The protein below binds the small molecule below.
Small molecule (SMILES): O=C(O)C(=O)C[C@@H](O)[C@H](O)COP(=O)(O)O

Sequence of chain 3.A:
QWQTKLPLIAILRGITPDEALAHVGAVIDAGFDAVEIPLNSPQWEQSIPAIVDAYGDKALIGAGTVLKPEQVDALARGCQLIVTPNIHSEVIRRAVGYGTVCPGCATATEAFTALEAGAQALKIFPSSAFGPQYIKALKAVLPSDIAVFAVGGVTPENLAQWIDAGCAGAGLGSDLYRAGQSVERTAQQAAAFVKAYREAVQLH

Binding-site contacts:
Ligand atom OAA contacts residue PRO87 of chain 3.A at 3.4 Å (h-bond).
Ligand atom OAG contacts residue SER177 of chain 3.A at 2.9 Å (h-bond).
Ligand atom OAH contacts residue GLY156 of chain 3.A at 3.6 Å.
Ligand atom CAL contacts residue ARG14 of chain 3.A at 3.7 Å.
Ligand atom CAO contacts residue LYS126 of chain 3.A at 3.6 Å.
Ligand atom OAE contacts residue ARG14 of chain 3.A at 2.8 Å (salt-bridge).
Ligand atom CAJ contacts residue LYS126 of chain 3.A at 2.5 Å.
Ligand atom CAM contacts residue THR86 of chain 3.A at 3.8 Å.
Ligand atom OAC contacts residue SER177 of chain 3.A at 3.7 Å.
Ligand atom OAK contacts residue VAL154 of chain 3.A at 3.6 Å.
Ligand atom PAP contacts residue SER177 of chain 3.A at 3.8 Å.
Ligand atom CAL contacts residue THR86 of chain 3.A at 3.9 Å.
Ligand atom OAE contacts residue ILE12 of chain 3.A at 3.5 Å.
Ligand atom OAA contacts residue THR66 of chain 3.A at 3.0 Å (h-bond).
Ligand atom CAM contacts residue LYS126 of chain 3.A at 1.3 Å.
Ligand atom CAO contacts residue ARG14 of chain 3.A at 3.4 Å.
Ligand atom OAA contacts residue VAL85 of chain 3.A at 3.5 Å.
Ligand atom CAN contacts residue PHE128 of chain 3.A at 3.7 Å (hydrophobic).
Ligand atom CAO contacts residue VAL154 of chain 3.A at 3.7 Å (hydrophobic).
Ligand atom CAL contacts residue THR66 of chain 3.A at 3.6 Å.
Ligand atom OAF contacts residue LYS126 of chain 3.A at 3.5 Å (salt-bridge).
Ligand atom CAN contacts residue ARG14 of chain 3.A at 3.5 Å.
Ligand atom OAD contacts residue ARG14 of chain 3.A at 3.1 Å (salt-bridge).
Ligand atom CAI contacts residue PHE128 of chain 3.A at 3.3 Å (hydrophobic).
Ligand atom OAC contacts residue GLY176 of chain 3.A at 3.1 Å (h-bond).
Ligand atom OAA contacts residue GLY65 of chain 3.A at 3.9 Å.
Ligand atom OAH contacts residue GLY155 of chain 3.A at 3.6 Å.
Ligand atom OAH contacts residue SER177 of chain 3.A at 3.8 Å.
Ligand atom OAE contacts residue LYS126 of chain 3.A at 3.9 Å.
Ligand atom CAO contacts residue PHE128 of chain 3.A at 4.0 Å (hydrophobic).
Ligand atom PAP contacts residue GLY176 of chain 3.A at 4.0 Å.
Ligand atom OAF contacts residue THR66 of chain 3.A at 2.9 Å (h-bond).
Ligand atom CAJ contacts residue PHE128 of chain 3.A at 3.6 Å (hydrophobic).
Ligand atom CAL contacts residue PRO87 of chain 3.A at 3.9 Å (hydrophobic).
Ligand atom CAL contacts residue LYS126 of chain 3.A at 2.4 Å.
Ligand atom OAF contacts residue ARG14 of chain 3.A at 2.7 Å (salt-bridge).
Ligand atom OAG contacts residue GLY176 of chain 3.A at 3.4 Å.
Ligand atom OAA contacts residue THR86 of chain 3.A at 3.1 Å.
Ligand atom OAA contacts residue LYS126 of chain 3.A at 2.8 Å (salt-bridge).
Ligand atom CAJ contacts residue ARG14 of chain 3.A at 3.6 Å.

Sequence of chain 2.A:
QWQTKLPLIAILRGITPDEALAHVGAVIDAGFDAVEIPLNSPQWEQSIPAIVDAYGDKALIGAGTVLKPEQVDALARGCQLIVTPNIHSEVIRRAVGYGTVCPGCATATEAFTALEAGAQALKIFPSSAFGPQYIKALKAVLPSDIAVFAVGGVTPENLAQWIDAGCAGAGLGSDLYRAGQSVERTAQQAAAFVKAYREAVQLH